This protein binds this small molecule.
Small molecule (SMILES): CC(=O)N[C@H]1[C@H](O[C@H]2[C@H](O)[C@@H](NC(C)=O)CO[C@@H]2CO)O[C@H](CO)[C@@H](O[C@@H]2O[C@H](CO)[C@@H](O)[C@H](O)[C@@H]2O)[C@@H]1O

Sequence of chain 1.E:
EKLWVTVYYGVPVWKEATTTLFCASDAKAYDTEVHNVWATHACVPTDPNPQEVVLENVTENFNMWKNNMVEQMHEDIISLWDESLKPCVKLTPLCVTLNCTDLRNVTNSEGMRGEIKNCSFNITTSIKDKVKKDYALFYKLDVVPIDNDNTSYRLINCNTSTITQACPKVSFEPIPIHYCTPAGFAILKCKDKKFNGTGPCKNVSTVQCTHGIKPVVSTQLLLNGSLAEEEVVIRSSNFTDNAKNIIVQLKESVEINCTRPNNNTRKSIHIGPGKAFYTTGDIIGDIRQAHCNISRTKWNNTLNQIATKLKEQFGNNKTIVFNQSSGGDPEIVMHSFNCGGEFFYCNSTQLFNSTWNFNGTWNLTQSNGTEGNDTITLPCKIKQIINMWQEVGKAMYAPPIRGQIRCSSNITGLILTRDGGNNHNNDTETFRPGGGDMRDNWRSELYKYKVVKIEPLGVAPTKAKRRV

Binding-site contacts:
Ligand atom O5 contacts residue ASN367 of chain 1.E at 2.4 Å (h-bond).
Ligand atom C2 contacts residue ASN367 of chain 1.E at 2.5 Å.
Ligand atom C4 contacts residue ASN367 of chain 1.E at 4.2 Å.
Ligand atom C1 contacts residue ASN367 of chain 1.E at 1.4 Å.
Ligand atom C3 contacts residue ASN367 of chain 1.E at 3.8 Å.
Ligand atom C7 contacts residue ASN367 of chain 1.E at 3.2 Å.
Ligand atom O7 contacts residue ASN367 of chain 1.E at 3.4 Å (h-bond).
Ligand atom N2 contacts residue ASN367 of chain 1.E at 2.9 Å (h-bond).
Ligand atom C5 contacts residue ASN367 of chain 1.E at 3.6 Å.
Ligand atom C8 contacts residue ASN367 of chain 1.E at 4.0 Å.